A small-molecule ligand and the protein it binds are described below.
Small molecule (SMILES): Cn1ncc(C(=O)N2CCC2)c1C(=O)NCCc1nc2ccccc2n1C

Sequence of chain 1.A:
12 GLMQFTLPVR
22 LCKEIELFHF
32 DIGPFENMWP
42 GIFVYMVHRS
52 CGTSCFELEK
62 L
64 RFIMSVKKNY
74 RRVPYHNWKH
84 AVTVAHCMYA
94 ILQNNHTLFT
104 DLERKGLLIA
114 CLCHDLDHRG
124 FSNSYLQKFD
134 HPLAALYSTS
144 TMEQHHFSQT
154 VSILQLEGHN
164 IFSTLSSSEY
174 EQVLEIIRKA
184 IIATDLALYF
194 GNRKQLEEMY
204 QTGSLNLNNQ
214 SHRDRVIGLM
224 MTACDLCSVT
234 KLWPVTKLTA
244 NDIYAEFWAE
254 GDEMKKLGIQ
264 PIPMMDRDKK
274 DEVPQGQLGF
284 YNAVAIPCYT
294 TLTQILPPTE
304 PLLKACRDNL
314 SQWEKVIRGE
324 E

Binding-site contacts:
Ligand atom C17 contacts residue LEU229 of chain 1.A at 3.5 Å (hydrophobic).
Ligand atom N5 contacts residue MET267 of chain 1.A at 3.7 Å.
Ligand atom C7 contacts residue TYR247 of chain 1.A at 3.6 Å (hydrophobic).
Ligand atom C9 contacts residue GLY279 of chain 1.A at 3.9 Å.
Ligand atom O22 contacts residue GLN280 of chain 1.A at 2.9 Å (h-bond).
Ligand atom N3 contacts residue GLY279 of chain 1.A at 3.9 Å.
Ligand atom C1 contacts residue GLY279 of chain 1.A at 3.5 Å.
Ligand atom C2 contacts residue GLY279 of chain 1.A at 3.5 Å.
Ligand atom N18 contacts residue ILE246 of chain 1.A at 3.9 Å.
Ligand atom C7 contacts residue MET267 of chain 1.A at 3.8 Å (hydrophobic).
Ligand atom C6 contacts residue MET267 of chain 1.A at 3.9 Å (hydrophobic).
Ligand atom C2 contacts residue MET267 of chain 1.A at 3.8 Å (hydrophobic).
Ligand atom C8 contacts residue GLU275 of chain 1.A at 3.7 Å.
Ligand atom C9 contacts residue MET267 of chain 1.A at 3.8 Å (hydrophobic).
Ligand atom C4 contacts residue TYR247 of chain 1.A at 3.8 Å (hydrophobic).
Ligand atom N3 contacts residue TYR247 of chain 1.A at 2.5 Å (h-bond).
Ligand atom C19 contacts residue ILE246 of chain 1.A at 3.6 Å (hydrophobic).
Ligand atom C7 contacts residue GLY279 of chain 1.A at 3.6 Å.
Ligand atom C12 contacts residue TYR247 of chain 1.A at 3.5 Å (hydrophobic).
Ligand atom C15 contacts residue PHE283 of chain 1.A at 3.6 Å (hydrophobic).
Ligand atom C1 contacts residue TYR247 of chain 1.A at 3.5 Å (hydrophobic).
Ligand atom C19 contacts residue SER231 of chain 1.A at 3.8 Å.
Ligand atom C11 contacts residue PHE283 of chain 1.A at 3.6 Å (hydrophobic).
Ligand atom C6 contacts residue GLY279 of chain 1.A at 3.8 Å.
Ligand atom C4 contacts residue GLY279 of chain 1.A at 3.9 Å.
Ligand atom C8 contacts residue MET267 of chain 1.A at 3.6 Å (hydrophobic).
Ligand atom C19 contacts residue VAL232 of chain 1.A at 3.6 Å (hydrophobic).
Ligand atom C17 contacts residue PHE283 of chain 1.A at 3.8 Å (hydrophobic).
Ligand atom N14 contacts residue ILE246 of chain 1.A at 3.6 Å.
Ligand atom C12 contacts residue GLN280 of chain 1.A at 3.7 Å.
Ligand atom C16 contacts residue PHE283 of chain 1.A at 3.5 Å (hydrophobic).
Ligand atom C1 contacts residue MET267 of chain 1.A at 3.9 Å (hydrophobic).
Ligand atom N5 contacts residue GLY279 of chain 1.A at 3.6 Å (h-bond).
Ligand atom N14 contacts residue PHE283 of chain 1.A at 3.6 Å.
Ligand atom O24 contacts residue PHE283 of chain 1.A at 3.3 Å.
Ligand atom N13 contacts residue PHE283 of chain 1.A at 3.8 Å.
Ligand atom C21 contacts residue PHE283 of chain 1.A at 3.9 Å (hydrophobic).
Ligand atom C4 contacts residue MET267 of chain 1.A at 3.7 Å (hydrophobic).
Ligand atom C10 contacts residue MET267 of chain 1.A at 3.7 Å (hydrophobic).
Ligand atom C12 contacts residue PHE250 of chain 1.A at 3.9 Å (hydrophobic).